Binding-site contacts:
Ligand atom O5 contacts residue ALA44 of chain 1.A at 3.4 Å (h-bond).
Ligand atom O2 contacts residue CYS43 of chain 1.A at 3.5 Å.
Ligand atom O3 contacts residue TRP7 of chain 1.A at 4.3 Å.
Ligand atom O5 contacts residue ARG29 of chain 1.A at 3.0 Å (salt-bridge).
Ligand atom C6 contacts residue ARG29 of chain 1.A at 3.8 Å.
Ligand atom C1 contacts residue ARG29 of chain 1.A at 3.8 Å.
Ligand atom O2 contacts residue ALA44 of chain 1.A at 4.5 Å.
Ligand atom O2 contacts residue GLY5 of chain 1.A at 4.3 Å.
Ligand atom C4 contacts residue ALA44 of chain 1.A at 3.9 Å (hydrophobic).
Ligand atom O4 contacts residue TRP7 of chain 1.A at 4.4 Å.
Ligand atom C2 contacts residue ALA44 of chain 1.A at 3.5 Å (hydrophobic).
Ligand atom C5 contacts residue ARG29 of chain 1.A at 4.0 Å.
Ligand atom C6 contacts residue TRP7 of chain 1.A at 4.3 Å (hydrophobic).
Ligand atom O5 contacts residue TRP7 of chain 1.A at 2.4 Å.
Ligand atom O6 contacts residue ARG29 of chain 1.A at 3.1 Å (salt-bridge).
Ligand atom C2 contacts residue TRP7 of chain 1.A at 2.5 Å (hydrophobic).
Ligand atom C4 contacts residue TRP7 of chain 1.A at 4.2 Å (hydrophobic).
Ligand atom C5 contacts residue ALA44 of chain 1.A at 4.2 Å (hydrophobic).
Ligand atom C3 contacts residue TRP7 of chain 1.A at 3.8 Å (hydrophobic).
Ligand atom C2 contacts residue CYS43 of chain 1.A at 4.2 Å (hydrophobic).
Ligand atom O2 contacts residue TRP7 of chain 1.A at 2.9 Å.
Ligand atom C1 contacts residue ALA44 of chain 1.A at 3.8 Å (hydrophobic).
Ligand atom O4 contacts residue ALA44 of chain 1.A at 2.8 Å (h-bond).
Ligand atom O2 contacts residue GLY6 of chain 1.A at 3.7 Å.
Ligand atom C5 contacts residue TRP7 of chain 1.A at 3.7 Å (hydrophobic).
Ligand atom C3 contacts residue ALA44 of chain 1.A at 4.3 Å (hydrophobic).
Ligand atom C1 contacts residue TRP7 of chain 1.A at 1.5 Å (hydrophobic).

A protein and the small-molecule ligand that binds it are described below.
Small molecule (SMILES): OC[C@H]1O[C@H](O)[C@@H](O)[C@@H](O)[C@@H]1O

Sequence of chain 1.A:
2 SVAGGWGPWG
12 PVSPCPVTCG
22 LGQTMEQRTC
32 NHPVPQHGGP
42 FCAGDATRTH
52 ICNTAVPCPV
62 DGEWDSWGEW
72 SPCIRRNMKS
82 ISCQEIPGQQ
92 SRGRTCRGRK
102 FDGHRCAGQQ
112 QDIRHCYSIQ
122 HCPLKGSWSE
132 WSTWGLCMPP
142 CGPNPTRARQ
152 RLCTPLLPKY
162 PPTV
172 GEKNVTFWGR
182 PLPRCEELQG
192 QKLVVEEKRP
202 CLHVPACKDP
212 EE